Binding-site contacts:
Ligand atom CA contacts residue GLN791 of chain 1.G at 3.1 Å.
Ligand atom OH2 contacts residue SER782 of chain 1.G at 2.3 Å (h-bond).
Ligand atom O contacts residue GLN790 of chain 1.G at 3.5 Å (h-bond).
Ligand atom O contacts residue HIS1108 of chain 1.G at 3.2 Å.
Ligand atom O contacts residue GLY789 of chain 1.G at 3.2 Å.
Ligand atom O contacts residue GLN790 of chain 1.G at 2.6 Å (h-bond).
Ligand atom OH2 contacts residue ARG749 of chain 1.G at 3.2 Å (salt-bridge).
Ligand atom CG2 contacts residue GLN791 of chain 1.G at 2.9 Å.
Ligand atom O contacts residue HIS1108 of chain 1.G at 3.2 Å.
Ligand atom C contacts residue ASN792 of chain 1.G at 3.3 Å.
Ligand atom CE3 contacts residue ARG749 of chain 1.G at 3.3 Å.
Ligand atom OD1 contacts residue GLU845 of chain 1.G at 3.0 Å (salt-bridge).
Ligand atom CE3 contacts residue VAL788 of chain 1.G at 3.2 Å (hydrophobic).
Ligand atom CD1 contacts residue ARG749 of chain 1.G at 3.4 Å.
Ligand atom CD1 contacts residue ASN742 of chain 1.G at 3.3 Å.
Ligand atom O contacts residue ASN792 of chain 1.G at 3.4 Å (h-bond).
Ligand atom N contacts residue HIS1108 of chain 1.G at 3.3 Å (h-bond).
Ligand atom OG1 contacts residue GLN783 of chain 1.G at 3.3 Å (h-bond).
Ligand atom O contacts residue ASN792 of chain 1.G at 3.3 Å (h-bond).
Ligand atom CH2 contacts residue SER782 of chain 1.G at 3.3 Å.
Ligand atom CB contacts residue GLN791 of chain 1.G at 3.2 Å.
Ligand atom CZ3 contacts residue ARG749 of chain 1.G at 3.2 Å.
Ligand atom CE2 contacts residue ILE779 of chain 1.G at 3.4 Å (hydrophobic).
Ligand atom C contacts residue HIS1108 of chain 1.G at 3.2 Å.
Ligand atom CA contacts residue ARG749 of chain 1.G at 3.3 Å.
Ligand atom CH2 contacts residue ARG749 of chain 1.G at 3.2 Å.
Ligand atom NE1 contacts residue ILE779 of chain 1.G at 3.4 Å.
Ligand atom O contacts residue ASN792 of chain 1.G at 3.0 Å (h-bond).
Ligand atom N contacts residue HIS1108 of chain 1.G at 3.3 Å (h-bond).
Ligand atom CG2 contacts residue HIS839 of chain 1.G at 3.4 Å.
Ligand atom CZ3 contacts residue VAL787 of chain 1.G at 3.3 Å (hydrophobic).
Ligand atom N contacts residue GLN790 of chain 1.G at 3.4 Å (h-bond).
Ligand atom N contacts residue ARG749 of chain 1.G at 3.4 Å (salt-bridge).
Ligand atom OD1 contacts residue GLN718 of chain 1.H at 3.4 Å (h-bond).
Ligand atom N contacts residue GLN790 of chain 1.G at 3.3 Å (h-bond).
Ligand atom O contacts residue GLN791 of chain 1.G at 3.0 Å (h-bond).
Ligand atom C contacts residue GLN790 of chain 1.G at 3.3 Å.
Ligand atom O contacts residue VAL788 of chain 1.G at 3.1 Å (h-bond).
Ligand atom CD contacts residue HIS1108 of chain 1.G at 3.3 Å.
Ligand atom C contacts residue GLN790 of chain 1.G at 3.0 Å.

Sequence of chain 1.H:
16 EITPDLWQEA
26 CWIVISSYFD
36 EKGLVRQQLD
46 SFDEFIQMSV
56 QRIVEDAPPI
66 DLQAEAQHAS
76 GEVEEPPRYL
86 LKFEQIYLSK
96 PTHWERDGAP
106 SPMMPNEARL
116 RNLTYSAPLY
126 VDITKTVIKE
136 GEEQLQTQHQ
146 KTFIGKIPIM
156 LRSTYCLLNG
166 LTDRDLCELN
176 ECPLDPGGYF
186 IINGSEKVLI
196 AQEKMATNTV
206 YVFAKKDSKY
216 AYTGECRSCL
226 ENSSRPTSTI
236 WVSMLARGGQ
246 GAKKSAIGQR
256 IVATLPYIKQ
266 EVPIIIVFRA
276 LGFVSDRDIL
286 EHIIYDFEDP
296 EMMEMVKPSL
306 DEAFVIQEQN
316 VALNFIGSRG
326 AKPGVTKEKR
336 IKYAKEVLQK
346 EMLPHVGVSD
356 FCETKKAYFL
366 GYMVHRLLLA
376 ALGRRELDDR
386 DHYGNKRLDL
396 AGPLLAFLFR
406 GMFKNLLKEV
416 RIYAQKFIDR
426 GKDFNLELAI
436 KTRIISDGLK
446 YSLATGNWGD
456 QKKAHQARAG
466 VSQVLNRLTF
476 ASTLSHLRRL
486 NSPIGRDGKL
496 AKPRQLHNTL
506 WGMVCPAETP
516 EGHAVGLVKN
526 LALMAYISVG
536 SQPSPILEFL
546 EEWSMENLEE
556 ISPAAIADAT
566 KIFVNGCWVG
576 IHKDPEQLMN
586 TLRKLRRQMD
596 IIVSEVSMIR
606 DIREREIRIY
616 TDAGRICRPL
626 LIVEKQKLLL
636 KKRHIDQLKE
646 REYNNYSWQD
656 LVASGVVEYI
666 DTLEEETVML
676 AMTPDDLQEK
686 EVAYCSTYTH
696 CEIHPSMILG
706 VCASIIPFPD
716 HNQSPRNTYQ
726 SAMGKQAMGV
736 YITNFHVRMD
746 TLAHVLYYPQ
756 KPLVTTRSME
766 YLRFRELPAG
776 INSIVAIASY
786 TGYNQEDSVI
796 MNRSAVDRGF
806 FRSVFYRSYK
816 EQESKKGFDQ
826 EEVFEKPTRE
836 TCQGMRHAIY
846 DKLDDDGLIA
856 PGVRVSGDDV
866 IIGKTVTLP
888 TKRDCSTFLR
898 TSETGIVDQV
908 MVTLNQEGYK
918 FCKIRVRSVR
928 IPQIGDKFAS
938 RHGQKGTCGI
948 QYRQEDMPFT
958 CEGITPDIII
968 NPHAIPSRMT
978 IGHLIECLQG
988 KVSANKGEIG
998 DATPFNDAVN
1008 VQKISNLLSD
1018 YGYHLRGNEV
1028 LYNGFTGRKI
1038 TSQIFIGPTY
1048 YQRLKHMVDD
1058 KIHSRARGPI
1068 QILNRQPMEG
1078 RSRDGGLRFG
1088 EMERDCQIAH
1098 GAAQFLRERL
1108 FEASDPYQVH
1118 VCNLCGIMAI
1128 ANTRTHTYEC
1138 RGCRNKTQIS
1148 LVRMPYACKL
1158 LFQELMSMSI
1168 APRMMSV

Sequence of chain 1.G:
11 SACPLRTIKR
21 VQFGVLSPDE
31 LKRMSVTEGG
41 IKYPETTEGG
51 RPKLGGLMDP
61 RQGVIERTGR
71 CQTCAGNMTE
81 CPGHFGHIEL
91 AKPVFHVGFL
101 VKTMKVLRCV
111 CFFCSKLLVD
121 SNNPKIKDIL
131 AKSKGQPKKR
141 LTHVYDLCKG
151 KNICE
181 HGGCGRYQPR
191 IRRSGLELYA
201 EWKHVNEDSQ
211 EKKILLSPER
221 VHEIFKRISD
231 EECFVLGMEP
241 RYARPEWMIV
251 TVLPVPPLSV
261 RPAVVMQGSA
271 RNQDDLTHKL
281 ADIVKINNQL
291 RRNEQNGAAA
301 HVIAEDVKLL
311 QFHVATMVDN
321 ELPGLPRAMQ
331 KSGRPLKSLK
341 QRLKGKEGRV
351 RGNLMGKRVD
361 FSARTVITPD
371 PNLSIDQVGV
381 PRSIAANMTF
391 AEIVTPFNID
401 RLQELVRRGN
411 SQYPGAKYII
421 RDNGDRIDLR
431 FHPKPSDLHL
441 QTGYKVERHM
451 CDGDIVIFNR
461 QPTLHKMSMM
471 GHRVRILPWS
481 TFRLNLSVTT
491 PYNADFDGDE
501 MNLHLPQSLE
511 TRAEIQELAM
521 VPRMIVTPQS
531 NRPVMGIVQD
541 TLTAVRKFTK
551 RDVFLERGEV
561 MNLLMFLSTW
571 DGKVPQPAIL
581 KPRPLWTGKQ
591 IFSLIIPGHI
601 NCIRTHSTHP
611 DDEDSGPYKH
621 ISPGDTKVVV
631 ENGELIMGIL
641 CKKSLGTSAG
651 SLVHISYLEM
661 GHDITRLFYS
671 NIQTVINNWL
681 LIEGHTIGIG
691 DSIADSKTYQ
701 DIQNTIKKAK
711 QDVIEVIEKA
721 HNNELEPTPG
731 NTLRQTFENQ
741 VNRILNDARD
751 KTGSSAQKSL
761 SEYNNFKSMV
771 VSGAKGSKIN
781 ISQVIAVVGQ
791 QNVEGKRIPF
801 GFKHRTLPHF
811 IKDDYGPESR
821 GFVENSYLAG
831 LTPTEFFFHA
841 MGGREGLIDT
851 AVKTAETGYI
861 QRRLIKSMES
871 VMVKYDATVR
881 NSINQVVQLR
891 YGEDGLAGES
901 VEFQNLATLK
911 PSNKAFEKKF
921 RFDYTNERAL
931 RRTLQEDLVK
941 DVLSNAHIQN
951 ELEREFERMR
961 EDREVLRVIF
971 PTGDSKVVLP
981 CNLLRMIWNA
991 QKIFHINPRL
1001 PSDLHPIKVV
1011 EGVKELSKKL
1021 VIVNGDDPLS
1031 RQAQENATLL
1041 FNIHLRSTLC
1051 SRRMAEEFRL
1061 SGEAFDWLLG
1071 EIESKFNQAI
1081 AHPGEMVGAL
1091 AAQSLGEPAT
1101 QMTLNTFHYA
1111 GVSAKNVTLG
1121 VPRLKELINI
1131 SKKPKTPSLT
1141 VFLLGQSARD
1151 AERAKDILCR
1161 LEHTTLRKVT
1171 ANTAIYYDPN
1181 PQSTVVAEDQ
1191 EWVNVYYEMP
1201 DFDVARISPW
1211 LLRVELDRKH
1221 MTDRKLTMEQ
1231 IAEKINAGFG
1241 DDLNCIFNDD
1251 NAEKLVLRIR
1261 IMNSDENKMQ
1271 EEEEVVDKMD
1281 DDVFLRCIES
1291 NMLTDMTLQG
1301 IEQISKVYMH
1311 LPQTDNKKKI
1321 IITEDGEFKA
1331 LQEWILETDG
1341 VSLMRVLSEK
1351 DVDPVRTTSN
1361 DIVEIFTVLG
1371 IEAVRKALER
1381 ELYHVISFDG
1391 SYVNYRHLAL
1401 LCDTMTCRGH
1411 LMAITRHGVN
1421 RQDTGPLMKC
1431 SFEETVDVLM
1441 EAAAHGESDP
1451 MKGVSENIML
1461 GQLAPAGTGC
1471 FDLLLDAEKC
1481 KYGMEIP

The protein below binds the small molecule below.
Small molecule (SMILES): CC[C@H](C)[C@@H]1NC(=O)CNC(=O)[C@@H]2Cc3c([nH]c4cc(O)ccc34)[S@@](=O)C[C@H](NC(=O)CNC1=O)C(=O)N[C@@H](CC(N)=O)C(=O)N1C[C@H](O)C[C@H]1C(=O)N[C@@H]([C@@H](C)[C@@H](O)CO)C(=O)N2